A protein and the small-molecule ligand that binds it are described below.
Small molecule (SMILES): O=c1[nH]cnc2c1ncn2[C@@H]1O[C@H](COP(=O)(O)O)[C@@H](O)[C@H]1O

Binding-site contacts:
Ligand atom C4' contacts residue SER81 of chain 1.C at 3.5 Å.
Ligand atom C2 contacts residue ASP163 of chain 1.C at 3.2 Å.
Ligand atom O2' contacts residue GLY161 of chain 1.C at 3.4 Å.
Ligand atom O2' contacts residue TYR105 of chain 1.C at 3.4 Å (h-bond).
Ligand atom O3' contacts residue ALA97 of chain 1.C at 3.1 Å (h-bond).
Ligand atom O4' contacts residue GLY82 of chain 1.C at 3.4 Å.
Ligand atom N7 contacts residue ARG188 of chain 1.C at 2.9 Å (salt-bridge).
Ligand atom O1P contacts residue SO41 of chain 1.J at 2.8 Å (h-bond).
Ligand atom N7 contacts residue HIS187 of chain 1.C at 3.1 Å (h-bond).
Ligand atom C8 contacts residue SER81 of chain 1.C at 3.4 Å.
Ligand atom N3 contacts residue TYR162 of chain 1.C at 3.2 Å (h-bond).
Ligand atom C6 contacts residue LYS182 of chain 1.C at 3.3 Å.
Ligand atom C5' contacts residue SER81 of chain 1.C at 3.2 Å.
Ligand atom P contacts residue LYS27 of chain 1.C at 3.5 Å.
Ligand atom O3P contacts residue SER81 of chain 1.C at 3.0 Å (h-bond).
Ligand atom N1 contacts residue LYS182 of chain 1.C at 3.3 Å (salt-bridge).
Ligand atom C3' contacts residue TYR105 of chain 1.C at 3.5 Å (hydrophobic).
Ligand atom O3P contacts residue ASP80 of chain 1.C at 3.0 Å (salt-bridge).
Ligand atom C2 contacts residue PHE160 of chain 1.C at 3.0 Å (hydrophobic).
Ligand atom O2P contacts residue ASP80 of chain 1.C at 3.4 Å (salt-bridge).
Ligand atom O6 contacts residue LYS182 of chain 1.C at 2.8 Å (salt-bridge).
Ligand atom C2 contacts residue PHE125 of chain 1.C at 3.3 Å (hydrophobic).
Ligand atom O3P contacts residue LYS27 of chain 1.C at 2.8 Å (salt-bridge).
Ligand atom O4' contacts residue SER96 of chain 1.C at 3.5 Å.
Ligand atom C2 contacts residue TYR162 of chain 1.C at 3.2 Å (hydrophobic).
Ligand atom C4 contacts residue PHE125 of chain 1.C at 3.5 Å (hydrophobic).
Ligand atom O6 contacts residue ARG188 of chain 1.C at 3.2 Å (salt-bridge).
Ligand atom N1 contacts residue PHE160 of chain 1.C at 3.6 Å (h-bond).
Ligand atom O2P contacts residue GLU52 of chain 1.C at 3.0 Å (salt-bridge).
Ligand atom O5' contacts residue SER81 of chain 1.C at 3.2 Å (h-bond).
Ligand atom O1P contacts residue LYS27 of chain 1.C at 2.9 Å (salt-bridge).
Ligand atom O3' contacts residue TYR105 of chain 1.C at 2.8 Å (h-bond).
Ligand atom C6 contacts residue PHE160 of chain 1.C at 3.6 Å (hydrophobic).
Ligand atom C8 contacts residue ARG188 of chain 1.C at 3.5 Å.
Ligand atom O4' contacts residue SER81 of chain 1.C at 3.2 Å (h-bond).
Ligand atom C5 contacts residue PHE160 of chain 1.C at 3.5 Å (hydrophobic).
Ligand atom O3' contacts residue SER96 of chain 1.C at 3.1 Å.
Ligand atom O6 contacts residue HIS187 of chain 1.C at 2.9 Å.
Ligand atom N1 contacts residue ASP163 of chain 1.C at 2.5 Å (salt-bridge).
Ligand atom N3 contacts residue PHE125 of chain 1.C at 3.3 Å.

Sequence of chain 1.C:
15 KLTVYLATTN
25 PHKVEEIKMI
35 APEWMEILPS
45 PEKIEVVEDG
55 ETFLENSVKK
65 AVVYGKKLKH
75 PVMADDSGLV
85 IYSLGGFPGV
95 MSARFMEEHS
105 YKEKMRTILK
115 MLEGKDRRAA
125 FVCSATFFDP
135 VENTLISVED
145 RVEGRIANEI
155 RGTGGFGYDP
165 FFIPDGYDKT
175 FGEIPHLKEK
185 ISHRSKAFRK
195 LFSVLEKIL